The protein below binds the small molecule below.
Small molecule (SMILES): Nc1ncnc2c1ncn2[C@@H]1O[C@H](CO[P](=O)(O)O[P](=O)(O)NP(=O)(O)O)[C@@H](O)[C@H]1O

Sequence of chain 1.A:
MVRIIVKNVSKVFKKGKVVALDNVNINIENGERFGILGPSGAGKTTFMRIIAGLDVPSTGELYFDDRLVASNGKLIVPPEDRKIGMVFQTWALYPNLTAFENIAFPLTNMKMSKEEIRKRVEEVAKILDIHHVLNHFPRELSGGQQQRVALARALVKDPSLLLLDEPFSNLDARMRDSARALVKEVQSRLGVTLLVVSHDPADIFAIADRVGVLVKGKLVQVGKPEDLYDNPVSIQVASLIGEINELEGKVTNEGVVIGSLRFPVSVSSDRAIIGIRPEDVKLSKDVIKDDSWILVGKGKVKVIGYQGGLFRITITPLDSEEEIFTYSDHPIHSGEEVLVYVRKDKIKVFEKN

Binding-site contacts:
Ligand atom PB contacts residue MG1 of chain 1.D at 3.3 Å.
Ligand atom O1A contacts residue THR45 of chain 1.A at 3.6 Å (h-bond).
Ligand atom N1 contacts residue PHE13 of chain 1.A at 3.7 Å.
Ligand atom PB contacts residue GLY41 of chain 1.A at 3.6 Å.
Ligand atom O2B contacts residue MG1 of chain 1.D at 2.1 Å.
Ligand atom O2B contacts residue THR45 of chain 1.A at 3.0 Å (h-bond).
Ligand atom O1G contacts residue LYS44 of chain 1.A at 2.5 Å (salt-bridge).
Ligand atom O1A contacts residue THR46 of chain 1.A at 2.7 Å (h-bond).
Ligand atom N3 contacts residue PHE13 of chain 1.A at 3.5 Å.
Ligand atom O1A contacts residue GLY43 of chain 1.A at 3.2 Å.
Ligand atom PG contacts residue LYS44 of chain 1.A at 3.7 Å.
Ligand atom O3G contacts residue GLN89 of chain 1.A at 3.2 Å (h-bond).
Ligand atom C5' contacts residue GLY41 of chain 1.A at 3.6 Å.
Ligand atom PG contacts residue MG1 of chain 1.D at 3.2 Å.
Ligand atom O2G contacts residue SER40 of chain 1.A at 2.8 Å (h-bond).
Ligand atom PB contacts residue LYS44 of chain 1.A at 3.7 Å.
Ligand atom N3B contacts residue GLY41 of chain 1.A at 2.9 Å (h-bond).
Ligand atom O3G contacts residue GLU166 of chain 1.A at 3.3 Å (salt-bridge).
Ligand atom C8 contacts residue PHE13 of chain 1.A at 3.4 Å (hydrophobic).
Ligand atom C2 contacts residue PHE13 of chain 1.A at 3.5 Å (hydrophobic).
Ligand atom C5 contacts residue PHE13 of chain 1.A at 3.6 Å (hydrophobic).
Ligand atom O2A contacts residue THR45 of chain 1.A at 3.7 Å.
Ligand atom O3G contacts residue MG1 of chain 1.D at 2.1 Å.
Ligand atom O1B contacts residue LYS44 of chain 1.A at 2.8 Å (salt-bridge).
Ligand atom O1G contacts residue SER40 of chain 1.A at 3.4 Å.
Ligand atom N3B contacts residue MG1 of chain 1.D at 3.5 Å.
Ligand atom N7 contacts residue PHE13 of chain 1.A at 3.4 Å.
Ligand atom O1G contacts residue GLU166 of chain 1.A at 3.3 Å (salt-bridge).
Ligand atom O1B contacts residue ALA42 of chain 1.A at 3.4 Å (h-bond).
Ligand atom O4' contacts residue PHE13 of chain 1.A at 3.7 Å.
Ligand atom O1B contacts residue GLY43 of chain 1.A at 3.2 Å (h-bond).
Ligand atom O3A contacts residue GLY41 of chain 1.A at 3.5 Å.
Ligand atom O1B contacts residue GLY41 of chain 1.A at 3.5 Å (h-bond).
Ligand atom C4 contacts residue PHE13 of chain 1.A at 3.3 Å (hydrophobic).
Ligand atom O3A contacts residue GLY43 of chain 1.A at 3.4 Å (h-bond).
Ligand atom O1A contacts residue LYS44 of chain 1.A at 3.7 Å.
Ligand atom O4' contacts residue ALA20 of chain 1.A at 3.5 Å.
Ligand atom O2B contacts residue LYS44 of chain 1.A at 3.8 Å.
Ligand atom C6 contacts residue PHE13 of chain 1.A at 3.6 Å (hydrophobic).
Ligand atom N9 contacts residue PHE13 of chain 1.A at 3.4 Å.